The small molecule below binds the protein below.
Small molecule (SMILES): Nc1ncnc2c1ncn2[C@@H]1O[C@H](CO[P](=O)(O)O[C@H]2[C@@H](O)[C@H](n3cnc4c(N)ncnc43)O[C@@H]2CO[P](=O)(O)O[C@H]2[C@@H](O)[C@H](n3cnc4c(N)ncnc43)O[C@@H]2COP(=O)(O)O)[C@@H](O)[C@H]1O

Binding-site contacts:
Ligand atom N6 contacts residue U1 of chain 47.C at 2.8 Å (h-bond).
Ligand atom C4 contacts residue U2 of chain 47.C at 4.3 Å.
Ligand atom N6 contacts residue U3 of chain 47.C at 3.0 Å (h-bond).
Ligand atom N1 contacts residue U3 of chain 47.C at 2.7 Å (h-bond).
Ligand atom N3 contacts residue U2 of chain 47.C at 3.7 Å.
Ligand atom N1 contacts residue U2 of chain 47.C at 3.5 Å (h-bond).
Ligand atom N3 contacts residue U3 of chain 47.C at 4.2 Å.
Ligand atom C6 contacts residue U3 of chain 47.C at 3.3 Å.
Ligand atom N1 contacts residue U1 of chain 47.C at 2.8 Å (h-bond).
Ligand atom C2 contacts residue U2 of chain 47.C at 3.2 Å.
Ligand atom C6 contacts residue U2 of chain 47.C at 4.1 Å.
Ligand atom N6 contacts residue U2 of chain 47.C at 4.2 Å.
Ligand atom C2 contacts residue U3 of chain 47.C at 3.0 Å.
Ligand atom C6 contacts residue U1 of chain 47.C at 3.6 Å.
Ligand atom C2 contacts residue U1 of chain 47.C at 3.5 Å.